Binding-site contacts:
Ligand atom OP2 contacts residue LYS59 of chain 1.B at 2.6 Å (salt-bridge).
Ligand atom O2 contacts residue G1 of chain 1.D at 2.6 Å (h-bond).
Ligand atom O2' contacts residue GLU33 of chain 1.B at 2.4 Å (salt-bridge).
Ligand atom OP1 contacts residue ARG114 of chain 1.A at 3.2 Å (salt-bridge).
Ligand atom O2' contacts residue HIS36 of chain 1.A at 2.8 Å (h-bond).
Ligand atom O2 contacts residue G7 of chain 1.D at 2.5 Å (h-bond).
Ligand atom N3 contacts residue G3 of chain 1.D at 3.2 Å.
Ligand atom N4 contacts residue G3 of chain 1.D at 2.9 Å (h-bond).
Ligand atom C4 contacts residue G7 of chain 1.D at 3.3 Å.
Ligand atom OP1 contacts residue SER113 of chain 1.A at 2.5 Å (h-bond).
Ligand atom N3 contacts residue G1 of chain 1.D at 2.8 Å (h-bond).
Ligand atom N3 contacts residue G3 of chain 1.D at 2.9 Å (h-bond).
Ligand atom N1 contacts residue C8 of chain 1.D at 2.9 Å (h-bond).
Ligand atom O6 contacts residue C6 of chain 1.D at 3.1 Å (h-bond).
Ligand atom N1 contacts residue C6 of chain 1.D at 2.9 Å (h-bond).
Ligand atom O2' contacts residue TRP64 of chain 1.B at 3.2 Å (h-bond).
Ligand atom OP2 contacts residue LYS111 of chain 1.A at 3.0 Å (salt-bridge).
Ligand atom O2' contacts residue LEU81 of chain 1.A at 3.2 Å.
Ligand atom O6 contacts residue C8 of chain 1.D at 2.8 Å (h-bond).
Ligand atom N4 contacts residue G5 of chain 1.D at 2.8 Å (h-bond).
Ligand atom O6 contacts residue C4 of chain 1.D at 3.0 Å (h-bond).
Ligand atom N2 contacts residue C2 of chain 1.D at 2.7 Å (h-bond).
Ligand atom OP1 contacts residue VAL95 of chain 1.A at 3.0 Å (h-bond).
Ligand atom N1 contacts residue C2 of chain 1.D at 2.8 Å (h-bond).
Ligand atom N2 contacts residue C6 of chain 1.D at 2.7 Å (h-bond).
Ligand atom O2 contacts residue G3 of chain 1.D at 2.8 Å (h-bond).
Ligand atom N1 contacts residue C4 of chain 1.D at 2.9 Å (h-bond).
Ligand atom O2 contacts residue G5 of chain 1.D at 2.8 Å (h-bond).
Ligand atom N4 contacts residue G7 of chain 1.D at 3.0 Å (h-bond).
Ligand atom O3' contacts residue GLU33 of chain 1.B at 2.8 Å (salt-bridge).
Ligand atom N2 contacts residue C4 of chain 1.D at 2.7 Å (h-bond).
Ligand atom N3 contacts residue G7 of chain 1.D at 2.8 Å (h-bond).
Ligand atom N4 contacts residue G1 of chain 1.D at 2.9 Å (h-bond).
Ligand atom O2 contacts residue HIS36 of chain 1.A at 3.0 Å.
Ligand atom N3 contacts residue G5 of chain 1.D at 2.8 Å (h-bond).
Ligand atom O6 contacts residue C2 of chain 1.D at 2.7 Å (h-bond).
Ligand atom O2' contacts residue HIS36 of chain 1.B at 2.9 Å (h-bond).
Ligand atom N3 contacts residue G5 of chain 1.D at 3.3 Å (h-bond).
Ligand atom N2 contacts residue C8 of chain 1.D at 2.9 Å (h-bond).
Ligand atom C6 contacts residue G5 of chain 1.D at 3.3 Å.

A small-molecule ligand and the protein it binds are described below.
Small molecule (SMILES): Nc1ccn([C@@H]2O[C@H](CO[P](=O)(O)O[C@H]3[C@@H](O)[C@H](n4cnc5c(=O)nc(N)[nH]c54)O[C@@H]3CO[P](=O)(O)O[C@H]3[C@@H](O)[C@H](n4ccc(N)nc4=O)O[C@@H]3CO[P](=O)(O)O[C@H]3[C@@H](O)[C@H](n4cnc5c(=O)nc(N)[nH]c54)O[C@@H]3CO[P](=O)(O)O[C@H]3[C@@H](O)[C@H](n4ccc(N)nc4=O)O[C@@H]3CO[P](=O)(O)O[C@H]3[C@@H](O)[C@H](n4cnc5c(=O)nc(N)[nH]c54)O[C@@H]3CO[P](=O)(O)O[C@H]3[C@@H](O)[C@H](n4ccc(N)nc4=O)O[C@@H]3CO[P](=O)(O)O[C@H]3[C@@H](O)[C@H](n4cnc5c(=O)nc(N)[nH]c54)O[C@@H]3CO)[C@@H](O)[C@H]2O)c(=O)n1

Sequence of chain 1.A:
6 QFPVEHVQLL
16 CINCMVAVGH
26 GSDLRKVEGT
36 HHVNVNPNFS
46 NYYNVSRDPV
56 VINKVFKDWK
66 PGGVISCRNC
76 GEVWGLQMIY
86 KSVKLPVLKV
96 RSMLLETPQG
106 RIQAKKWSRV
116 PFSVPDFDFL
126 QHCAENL

Sequence of chain 1.B:
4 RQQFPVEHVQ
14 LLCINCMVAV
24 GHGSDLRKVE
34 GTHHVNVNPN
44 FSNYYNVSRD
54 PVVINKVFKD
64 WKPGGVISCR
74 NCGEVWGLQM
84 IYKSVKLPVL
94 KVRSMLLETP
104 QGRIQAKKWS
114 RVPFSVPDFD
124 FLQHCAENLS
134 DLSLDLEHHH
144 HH